Binding-site contacts:
Ligand atom C4 contacts residue LEU83 of chain 1.A at 3.6 Å (hydrophobic).
Ligand atom C4 contacts residue TYR109 of chain 1.A at 3.6 Å (hydrophobic).
Ligand atom O4 contacts residue LEU83 of chain 1.A at 3.6 Å.
Ligand atom O2 contacts residue ASP77 of chain 1.A at 3.9 Å.
Ligand atom O3' contacts residue LYS78 of chain 1.A at 3.6 Å.
Ligand atom P2 contacts residue ARG81 of chain 1.A at 3.9 Å.
Ligand atom C2' contacts residue TYR109 of chain 1.A at 3.6 Å (hydrophobic).
Ligand atom P1 contacts residue LYS78 of chain 1.A at 3.9 Å.
Ligand atom O4P contacts residue ARG81 of chain 1.A at 2.9 Å (salt-bridge).
Ligand atom C5M contacts residue LYS36 of chain 1.A at 4.0 Å.
Ligand atom O4P contacts residue ASP21 of chain 1.A at 4.0 Å.
Ligand atom N3 contacts residue TYR109 of chain 1.A at 3.5 Å.
Ligand atom C2 contacts residue ASP77 of chain 1.A at 4.0 Å.
Ligand atom C3' contacts residue TYR107 of chain 1.A at 3.9 Å (hydrophobic).
Ligand atom C5 contacts residue TYR107 of chain 1.A at 4.1 Å (hydrophobic).
Ligand atom O5' contacts residue ARG35 of chain 1.A at 3.7 Å.
Ligand atom P1 contacts residue TYR79 of chain 1.A at 3.6 Å.
Ligand atom C2 contacts residue TYR109 of chain 1.A at 3.9 Å (hydrophobic).
Ligand atom C5M contacts residue TYR107 of chain 1.A at 3.8 Å (hydrophobic).
Ligand atom C6 contacts residue ARG81 of chain 1.A at 4.0 Å.
Ligand atom C2' contacts residue TYR107 of chain 1.A at 4.0 Å (hydrophobic).
Ligand atom O1P contacts residue LYS78 of chain 1.A at 2.8 Å (salt-bridge).
Ligand atom O4 contacts residue TYR109 of chain 1.A at 3.8 Å.
Ligand atom C5 contacts residue LEU83 of chain 1.A at 4.0 Å (hydrophobic).
Ligand atom C4' contacts residue ARG81 of chain 1.A at 3.9 Å.
Ligand atom O5P contacts residue ARG35 of chain 1.A at 2.7 Å (salt-bridge).
Ligand atom P2 contacts residue ARG35 of chain 1.A at 3.6 Å.
Ligand atom O5' contacts residue ARG81 of chain 1.A at 3.0 Å (salt-bridge).
Ligand atom N3 contacts residue LEU83 of chain 1.A at 3.7 Å.
Ligand atom O2P contacts residue TYR79 of chain 1.A at 2.6 Å (h-bond).
Ligand atom C5' contacts residue TYR107 of chain 1.A at 3.6 Å (hydrophobic).
Ligand atom O4P contacts residue ARG35 of chain 1.A at 2.9 Å (salt-bridge).
Ligand atom O5P contacts residue ASP40 of chain 1.A at 3.5 Å (salt-bridge).
Ligand atom C5M contacts residue ARG35 of chain 1.A at 3.8 Å.
Ligand atom O5P contacts residue ASP21 of chain 1.A at 3.8 Å.
Ligand atom O1P contacts residue TYR79 of chain 1.A at 3.5 Å (h-bond).
Ligand atom C5' contacts residue ARG81 of chain 1.A at 4.0 Å.
Ligand atom O4 contacts residue LEU37 of chain 1.A at 3.9 Å.
Ligand atom O5P contacts residue TYR107 of chain 1.A at 4.0 Å.
Ligand atom O4' contacts residue ARG81 of chain 1.A at 3.1 Å (salt-bridge).

Sequence of chain 1.A:
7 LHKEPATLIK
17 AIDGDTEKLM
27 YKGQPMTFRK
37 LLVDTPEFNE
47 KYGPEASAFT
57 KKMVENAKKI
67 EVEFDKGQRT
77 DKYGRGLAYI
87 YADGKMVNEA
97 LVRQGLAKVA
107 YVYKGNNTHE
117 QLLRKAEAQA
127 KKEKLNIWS

This protein binds this small molecule.
Small molecule (SMILES): Cc1cn([C@H]2C[C@H](OP(=O)(O)O)[C@@H](COP(=O)(O)O)O2)c(=O)[nH]c1=O